Sequence of chain 1.A:
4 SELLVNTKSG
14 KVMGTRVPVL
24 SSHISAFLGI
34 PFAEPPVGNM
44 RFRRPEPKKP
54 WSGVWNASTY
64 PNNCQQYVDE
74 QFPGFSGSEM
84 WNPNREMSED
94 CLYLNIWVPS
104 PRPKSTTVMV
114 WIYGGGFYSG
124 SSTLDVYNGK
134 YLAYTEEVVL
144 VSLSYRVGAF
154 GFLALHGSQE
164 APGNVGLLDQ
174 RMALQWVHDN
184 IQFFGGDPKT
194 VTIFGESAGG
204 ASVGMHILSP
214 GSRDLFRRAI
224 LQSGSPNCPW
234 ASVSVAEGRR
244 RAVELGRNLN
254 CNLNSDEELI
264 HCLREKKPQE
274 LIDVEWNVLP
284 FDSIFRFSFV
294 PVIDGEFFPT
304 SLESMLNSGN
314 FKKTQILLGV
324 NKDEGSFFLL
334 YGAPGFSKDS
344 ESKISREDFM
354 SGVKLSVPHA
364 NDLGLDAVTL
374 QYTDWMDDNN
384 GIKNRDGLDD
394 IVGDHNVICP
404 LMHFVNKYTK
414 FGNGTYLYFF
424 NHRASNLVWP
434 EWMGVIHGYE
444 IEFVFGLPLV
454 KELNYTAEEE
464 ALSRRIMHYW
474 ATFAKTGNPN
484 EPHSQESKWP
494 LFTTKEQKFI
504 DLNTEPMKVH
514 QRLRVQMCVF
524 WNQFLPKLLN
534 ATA

Binding-site contacts:
Ligand atom C1 contacts residue ASN59 of chain 1.A at 1.4 Å.
Ligand atom C6 contacts residue ASN59 of chain 1.A at 4.2 Å.
Ligand atom C2 contacts residue ASN59 of chain 1.A at 2.5 Å.
Ligand atom N2 contacts residue THR62 of chain 1.A at 4.5 Å.
Ligand atom O5 contacts residue ASN59 of chain 1.A at 2.4 Å (h-bond).
Ligand atom O6 contacts residue ASN59 of chain 1.A at 4.4 Å.
Ligand atom N2 contacts residue SER61 of chain 1.A at 3.6 Å.
Ligand atom C4 contacts residue ASN59 of chain 1.A at 4.2 Å.
Ligand atom C2 contacts residue SER61 of chain 1.A at 3.1 Å.
Ligand atom C8 contacts residue THR62 of chain 1.A at 3.6 Å.
Ligand atom C7 contacts residue ASN59 of chain 1.A at 4.0 Å.
Ligand atom C5 contacts residue ASN59 of chain 1.A at 3.7 Å.
Ligand atom C1 contacts residue SER61 of chain 1.A at 3.3 Å.
Ligand atom C3 contacts residue SER61 of chain 1.A at 4.4 Å.
Ligand atom N2 contacts residue ASN59 of chain 1.A at 2.7 Å (h-bond).
Ligand atom C3 contacts residue ASN59 of chain 1.A at 3.8 Å.

A small-molecule ligand and the protein it binds are described below.
Small molecule (SMILES): CC(=O)N[C@@H]1[C@@H](O)[C@H](O)[C@@H](CO)O[C@H]1O